This protein binds this small molecule.
Small molecule (SMILES): Cc1cn([C@H]2C[C@H](O[P](=O)(O)OC[C@H]3O[C@@H](n4ccc(N)nc4=O)C[C@@H]3O[P](=O)(O)OC[C@H]3O[C@@H](n4cnc5c(=O)[nH]c(N)nc54)C[C@@H]3O[P](=O)(O)OC[C@H]3O[C@@H](n4cnc5c4NC=NC5N)C[C@@H]3O[P](=O)(O)OC[C@H]3O[C@@H](n4cnc5c4NC=NC5N)C[C@@H]3O)[C@@H](COP(=O)=O)O2)c(=O)[nH]c1=O

Sequence of chain 5.A:
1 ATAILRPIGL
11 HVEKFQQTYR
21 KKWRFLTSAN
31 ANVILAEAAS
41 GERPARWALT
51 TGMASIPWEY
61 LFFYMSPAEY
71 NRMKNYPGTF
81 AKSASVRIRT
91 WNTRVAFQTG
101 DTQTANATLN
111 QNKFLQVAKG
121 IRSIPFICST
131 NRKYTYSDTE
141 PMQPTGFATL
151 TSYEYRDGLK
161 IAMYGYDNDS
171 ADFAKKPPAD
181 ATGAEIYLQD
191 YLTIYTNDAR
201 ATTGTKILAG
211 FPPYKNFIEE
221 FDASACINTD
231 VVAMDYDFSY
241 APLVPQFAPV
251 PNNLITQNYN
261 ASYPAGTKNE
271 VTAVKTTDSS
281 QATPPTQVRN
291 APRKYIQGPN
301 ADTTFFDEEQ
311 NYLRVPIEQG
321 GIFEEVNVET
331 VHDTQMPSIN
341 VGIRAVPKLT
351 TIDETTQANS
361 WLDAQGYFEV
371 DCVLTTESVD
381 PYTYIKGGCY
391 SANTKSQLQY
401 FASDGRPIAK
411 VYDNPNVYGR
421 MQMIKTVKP

Binding-site contacts:
Ligand atom O6 contacts residue DG4 of chain 5.C at 3.5 Å (h-bond).
Ligand atom C4 contacts residue VAL331 of chain 5.A at 3.5 Å (hydrophobic).
Ligand atom O4' contacts residue SER239 of chain 5.A at 3.3 Å (h-bond).
Ligand atom C4' contacts residue ASP237 of chain 5.A at 3.5 Å.
Ligand atom N3 contacts residue DG3 of chain 5.C at 3.4 Å.
Ligand atom C1' contacts residue DG3 of chain 5.C at 3.7 Å.
Ligand atom N2 contacts residue DG3 of chain 5.C at 3.5 Å (h-bond).
Ligand atom C2 contacts residue DG3 of chain 5.C at 3.4 Å.
Ligand atom C2' contacts residue THR330 of chain 5.A at 3.5 Å.
Ligand atom N4 contacts residue PHE323 of chain 5.A at 3.1 Å (h-bond).
Ligand atom C5 contacts residue TYR240 of chain 5.A at 3.7 Å (hydrophobic).
Ligand atom N4 contacts residue VAL331 of chain 5.A at 3.5 Å.
Ligand atom C4 contacts residue TYR240 of chain 5.A at 3.7 Å (hydrophobic).
Ligand atom C5' contacts residue PHE238 of chain 5.A at 3.1 Å (hydrophobic).
Ligand atom N4 contacts residue GLU329 of chain 5.A at 3.2 Å (salt-bridge).
Ligand atom O3' contacts residue SER239 of chain 5.A at 3.6 Å.
Ligand atom N1 contacts residue DG3 of chain 5.C at 3.5 Å.
Ligand atom C5 contacts residue VAL331 of chain 5.A at 3.5 Å (hydrophobic).
Ligand atom C8 contacts residue DG3 of chain 5.C at 3.6 Å.
Ligand atom C5' contacts residue SER239 of chain 5.A at 3.3 Å.
Ligand atom C6 contacts residue DG3 of chain 5.C at 3.5 Å.
Ligand atom C4 contacts residue DG3 of chain 5.C at 3.5 Å.
Ligand atom N3 contacts residue TYR240 of chain 5.A at 3.7 Å.
Ligand atom O4' contacts residue ASP237 of chain 5.A at 3.0 Å (salt-bridge).
Ligand atom C6 contacts residue TYR240 of chain 5.A at 3.6 Å (hydrophobic).
Ligand atom N9 contacts residue DG3 of chain 5.C at 3.6 Å.
Ligand atom OP2 contacts residue THR330 of chain 5.A at 2.7 Å (h-bond).
Ligand atom N4 contacts residue GLU324 of chain 5.A at 3.8 Å.
Ligand atom N1 contacts residue TYR240 of chain 5.A at 3.6 Å.
Ligand atom O4' contacts residue DG3 of chain 5.C at 3.2 Å (h-bond).
Ligand atom OP2 contacts residue HIS332 of chain 5.A at 2.9 Å (h-bond).
Ligand atom C5 contacts residue DG3 of chain 5.C at 3.4 Å.
Ligand atom O6 contacts residue DG3 of chain 5.C at 3.5 Å.
Ligand atom O5' contacts residue SER239 of chain 5.A at 3.0 Å (h-bond).
Ligand atom C4' contacts residue PHE238 of chain 5.A at 3.7 Å (hydrophobic).
Ligand atom N7 contacts residue DG3 of chain 5.C at 3.8 Å.
Ligand atom O3' contacts residue ASP237 of chain 5.A at 3.6 Å.
Ligand atom N7 contacts residue DG4 of chain 5.C at 3.8 Å.
Ligand atom C1' contacts residue SER239 of chain 5.A at 3.2 Å.
Ligand atom C2 contacts residue TYR240 of chain 5.A at 3.6 Å (hydrophobic).